A protein and the small-molecule ligand that binds it are described below.
Small molecule (SMILES): CC(=O)N[C@@H]1[C@@H](O)[C@H](O)[C@@H](CO)O[C@H]1O

Sequence of chain 1.B:
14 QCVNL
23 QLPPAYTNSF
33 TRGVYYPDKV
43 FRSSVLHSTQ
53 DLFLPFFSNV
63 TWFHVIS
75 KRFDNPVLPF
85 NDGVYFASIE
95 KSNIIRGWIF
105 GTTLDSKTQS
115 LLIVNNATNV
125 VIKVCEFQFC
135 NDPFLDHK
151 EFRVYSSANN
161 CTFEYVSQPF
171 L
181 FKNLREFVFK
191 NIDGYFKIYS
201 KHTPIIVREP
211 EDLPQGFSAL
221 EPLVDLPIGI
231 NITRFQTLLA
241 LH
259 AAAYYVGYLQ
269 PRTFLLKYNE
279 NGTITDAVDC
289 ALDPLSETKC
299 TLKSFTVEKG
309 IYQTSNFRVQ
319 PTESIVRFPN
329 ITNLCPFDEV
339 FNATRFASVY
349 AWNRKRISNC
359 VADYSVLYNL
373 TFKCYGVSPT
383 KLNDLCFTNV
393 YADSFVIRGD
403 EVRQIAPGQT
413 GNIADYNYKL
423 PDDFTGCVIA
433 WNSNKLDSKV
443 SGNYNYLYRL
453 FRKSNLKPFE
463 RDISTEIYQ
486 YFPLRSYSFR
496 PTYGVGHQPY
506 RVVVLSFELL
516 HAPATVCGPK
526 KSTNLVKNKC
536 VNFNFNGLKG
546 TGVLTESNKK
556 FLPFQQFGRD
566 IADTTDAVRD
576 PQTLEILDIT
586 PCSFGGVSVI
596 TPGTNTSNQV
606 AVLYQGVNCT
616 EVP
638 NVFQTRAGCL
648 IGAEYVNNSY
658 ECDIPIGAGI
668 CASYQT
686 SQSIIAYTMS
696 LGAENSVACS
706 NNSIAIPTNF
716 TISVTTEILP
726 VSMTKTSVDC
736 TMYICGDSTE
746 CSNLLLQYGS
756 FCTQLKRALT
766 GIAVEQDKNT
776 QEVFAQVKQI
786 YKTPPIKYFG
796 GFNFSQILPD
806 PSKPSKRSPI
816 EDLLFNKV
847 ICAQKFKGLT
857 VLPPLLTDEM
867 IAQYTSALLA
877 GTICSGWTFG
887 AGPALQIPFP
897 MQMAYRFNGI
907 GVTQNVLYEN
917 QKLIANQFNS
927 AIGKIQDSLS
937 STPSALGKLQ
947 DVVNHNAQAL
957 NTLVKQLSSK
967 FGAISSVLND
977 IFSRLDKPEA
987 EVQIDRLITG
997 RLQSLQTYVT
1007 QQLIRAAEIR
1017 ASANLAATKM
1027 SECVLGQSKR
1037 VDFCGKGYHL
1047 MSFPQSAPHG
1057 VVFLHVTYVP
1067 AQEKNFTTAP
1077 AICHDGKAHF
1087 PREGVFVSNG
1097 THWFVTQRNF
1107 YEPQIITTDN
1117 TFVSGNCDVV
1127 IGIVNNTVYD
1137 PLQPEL

Binding-site contacts:
Ligand atom C2 contacts residue ASN714 of chain 1.B at 2.5 Å.
Ligand atom N2 contacts residue ASN714 of chain 1.B at 2.9 Å (h-bond).
Ligand atom C8 contacts residue THR713 of chain 1.B at 4.2 Å.
Ligand atom C5 contacts residue LEU919 of chain 1.B at 4.3 Å (hydrophobic).
Ligand atom C1 contacts residue ASN714 of chain 1.B at 1.5 Å.
Ligand atom O5 contacts residue GLN1068 of chain 1.B at 4.2 Å.
Ligand atom O6 contacts residue GLN923 of chain 1.B at 3.6 Å (h-bond).
Ligand atom O7 contacts residue ASN714 of chain 1.B at 3.1 Å (h-bond).
Ligand atom C8 contacts residue ASN714 of chain 1.B at 4.4 Å.
Ligand atom C1 contacts residue GLN1068 of chain 1.B at 4.3 Å.
Ligand atom O6 contacts residue LEU919 of chain 1.B at 4.2 Å.
Ligand atom C5 contacts residue ASN714 of chain 1.B at 3.7 Å.
Ligand atom C3 contacts residue ASN714 of chain 1.B at 3.8 Å.
Ligand atom C4 contacts residue ASN714 of chain 1.B at 4.3 Å.
Ligand atom C7 contacts residue ASN714 of chain 1.B at 3.2 Å.
Ligand atom O7 contacts residue GLN1068 of chain 1.B at 3.7 Å.
Ligand atom O5 contacts residue ASN714 of chain 1.B at 2.4 Å (h-bond).